Sequence of chain 1.D:
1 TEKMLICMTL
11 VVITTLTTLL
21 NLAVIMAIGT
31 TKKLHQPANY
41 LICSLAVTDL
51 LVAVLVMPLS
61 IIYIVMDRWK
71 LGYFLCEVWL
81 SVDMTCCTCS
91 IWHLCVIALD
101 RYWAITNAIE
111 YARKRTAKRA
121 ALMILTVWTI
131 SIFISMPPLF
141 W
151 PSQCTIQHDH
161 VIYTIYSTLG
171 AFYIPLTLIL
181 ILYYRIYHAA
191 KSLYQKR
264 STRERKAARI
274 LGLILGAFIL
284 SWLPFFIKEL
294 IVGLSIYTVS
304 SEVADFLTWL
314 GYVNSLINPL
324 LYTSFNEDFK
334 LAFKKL

Binding-site contacts:
Ligand atom C19 contacts residue ILE6 of chain 1.D at 3.8 Å (hydrophobic).
Ligand atom C18 contacts residue ILE6 of chain 1.D at 3.6 Å (hydrophobic).
Ligand atom C21 contacts residue ASP308 of chain 1.D at 3.7 Å.
Ligand atom C4 contacts residue GLU2 of chain 1.D at 4.3 Å.
Ligand atom C1 contacts residue GLU305 of chain 1.D at 3.6 Å.
Ligand atom C20 contacts residue LEU10 of chain 1.D at 4.1 Å (hydrophobic).
Ligand atom C14 contacts residue ILE6 of chain 1.D at 4.4 Å (hydrophobic).
Ligand atom C21 contacts residue PHE309 of chain 1.D at 3.6 Å (hydrophobic).
Ligand atom C22 contacts residue LEU10 of chain 1.D at 3.8 Å (hydrophobic).
Ligand atom C20 contacts residue TRP312 of chain 1.D at 4.4 Å (hydrophobic).
Ligand atom C21 contacts residue TRP312 of chain 1.D at 3.7 Å (hydrophobic).
Ligand atom C27 contacts residue PHE309 of chain 1.D at 3.8 Å (hydrophobic).
Ligand atom C16 contacts residue THR9 of chain 1.D at 4.4 Å.
Ligand atom C23 contacts residue TRP312 of chain 1.D at 3.8 Å (hydrophobic).
Ligand atom C15 contacts residue ILE6 of chain 1.D at 4.1 Å (hydrophobic).
Ligand atom C2 contacts residue GLU305 of chain 1.D at 3.2 Å.
Ligand atom C26 contacts residue ILE13 of chain 1.D at 3.7 Å (hydrophobic).
Ligand atom C22 contacts residue TRP312 of chain 1.D at 3.8 Å (hydrophobic).
Ligand atom C23 contacts residue PHE309 of chain 1.D at 3.7 Å (hydrophobic).
Ligand atom C24 contacts residue TRP312 of chain 1.D at 4.2 Å (hydrophobic).
Ligand atom C12 contacts residue PHE309 of chain 1.D at 4.3 Å (hydrophobic).
Ligand atom C26 contacts residue THR9 of chain 1.D at 4.3 Å.
Ligand atom C8 contacts residue ILE6 of chain 1.D at 4.0 Å (hydrophobic).

A small-molecule ligand and the protein it binds are described below.
Small molecule (SMILES): CC(C)CCC[C@@H](C)[C@H]1CC[C@H]2[C@@H]3CC=C4C[C@@H](O)CC[C@]4(C)[C@H]3CC[C@]12C